Sequence of chain 1.C:
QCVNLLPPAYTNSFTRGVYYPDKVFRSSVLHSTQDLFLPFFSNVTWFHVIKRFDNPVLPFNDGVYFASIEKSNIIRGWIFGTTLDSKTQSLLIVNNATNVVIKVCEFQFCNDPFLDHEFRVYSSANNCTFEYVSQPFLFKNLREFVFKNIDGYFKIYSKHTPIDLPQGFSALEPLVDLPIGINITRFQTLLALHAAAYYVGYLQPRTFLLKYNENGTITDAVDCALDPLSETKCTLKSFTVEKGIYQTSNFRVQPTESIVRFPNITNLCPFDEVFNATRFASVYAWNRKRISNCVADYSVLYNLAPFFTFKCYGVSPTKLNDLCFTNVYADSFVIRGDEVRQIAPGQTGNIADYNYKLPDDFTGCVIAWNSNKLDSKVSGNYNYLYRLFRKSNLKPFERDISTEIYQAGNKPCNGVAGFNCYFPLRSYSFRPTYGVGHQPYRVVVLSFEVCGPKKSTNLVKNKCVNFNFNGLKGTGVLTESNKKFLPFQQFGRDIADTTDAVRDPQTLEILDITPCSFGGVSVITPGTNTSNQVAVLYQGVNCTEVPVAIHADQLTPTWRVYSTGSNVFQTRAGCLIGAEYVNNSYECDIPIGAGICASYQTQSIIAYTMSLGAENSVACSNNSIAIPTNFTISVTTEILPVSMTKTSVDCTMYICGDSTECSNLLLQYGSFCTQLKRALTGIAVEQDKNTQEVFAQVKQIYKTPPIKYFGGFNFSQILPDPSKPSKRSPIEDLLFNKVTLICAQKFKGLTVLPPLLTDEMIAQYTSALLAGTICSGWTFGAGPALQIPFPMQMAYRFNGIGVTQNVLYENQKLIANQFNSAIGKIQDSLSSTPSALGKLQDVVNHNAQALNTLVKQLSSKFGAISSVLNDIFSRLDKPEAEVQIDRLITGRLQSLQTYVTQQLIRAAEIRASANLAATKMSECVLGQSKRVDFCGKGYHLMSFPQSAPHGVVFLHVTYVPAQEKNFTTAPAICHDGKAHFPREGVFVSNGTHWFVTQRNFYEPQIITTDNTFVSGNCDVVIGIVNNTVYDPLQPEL

Binding-site contacts:
Ligand atom N2 contacts residue ASN798 of chain 1.C at 3.0 Å (h-bond).
Ligand atom C1 contacts residue ASN798 of chain 1.C at 1.5 Å.
Ligand atom O7 contacts residue TYR793 of chain 1.C at 4.3 Å.
Ligand atom C5 contacts residue SER800 of chain 1.C at 3.8 Å.
Ligand atom C5 contacts residue ASN798 of chain 1.C at 3.7 Å.
Ligand atom C2 contacts residue SER800 of chain 1.C at 4.5 Å.
Ligand atom C8 contacts residue TYR793 of chain 1.C at 3.6 Å (hydrophobic).
Ligand atom C7 contacts residue ASN798 of chain 1.C at 3.5 Å.
Ligand atom C2 contacts residue ASN798 of chain 1.C at 2.5 Å.
Ligand atom O7 contacts residue ASN798 of chain 1.C at 3.5 Å (h-bond).
Ligand atom C6 contacts residue GLN801 of chain 1.C at 4.1 Å.
Ligand atom O5 contacts residue ASN798 of chain 1.C at 2.4 Å (h-bond).
Ligand atom C3 contacts residue ASN798 of chain 1.C at 3.9 Å.
Ligand atom O5 contacts residue SER800 of chain 1.C at 3.7 Å.
Ligand atom C7 contacts residue TYR793 of chain 1.C at 4.2 Å (hydrophobic).
Ligand atom C4 contacts residue ASN798 of chain 1.C at 4.3 Å.
Ligand atom C1 contacts residue SER800 of chain 1.C at 3.4 Å.

A protein and the small-molecule ligand that binds it are described below.
Small molecule (SMILES): CC(=O)N[C@@H]1[C@@H](O)[C@H](O)[C@@H](CO)O[C@H]1O